Binding-site contacts:
Ligand atom O2' contacts residue ASP258 of chain 1.B at 2.3 Å (salt-bridge).
Ligand atom O4' contacts residue GLY222 of chain 1.B at 3.8 Å.
Ligand atom O1P contacts residue TYR305 of chain 1.B at 2.5 Å (h-bond).
Ligand atom O5' contacts residue GLY259 of chain 1.B at 3.6 Å.
Ligand atom C2' contacts residue ARG216 of chain 1.B at 3.5 Å.
Ligand atom O3' contacts residue ASP258 of chain 1.B at 2.5 Å (salt-bridge).
Ligand atom O1P contacts residue SER223 of chain 1.B at 2.6 Å (h-bond).
Ligand atom C5 contacts residue MET308 of chain 1.B at 3.7 Å (hydrophobic).
Ligand atom O6 contacts residue GLY309 of chain 1.B at 2.4 Å (h-bond).
Ligand atom C8 contacts residue MET79 of chain 1.B at 3.5 Å (hydrophobic).
Ligand atom N7 contacts residue GLY307 of chain 1.B at 3.2 Å.
Ligand atom C2 contacts residue CYS225 of chain 1.B at 3.2 Å (hydrophobic).
Ligand atom O2' contacts residue ASN197 of chain 1.B at 3.7 Å.
Ligand atom O3' contacts residue ARG216 of chain 1.B at 3.3 Å (salt-bridge).
Ligand atom O5' contacts residue GLY222 of chain 1.B at 3.3 Å.
Ligand atom O2P contacts residue SER223 of chain 1.B at 3.0 Å (h-bond).
Ligand atom C2 contacts residue THR227 of chain 1.B at 3.7 Å.
Ligand atom N1 contacts residue GLN339 of chain 1.B at 3.6 Å (h-bond).
Ligand atom C4' contacts residue ASP258 of chain 1.B at 3.4 Å.
Ligand atom N7 contacts residue ILE224 of chain 1.B at 3.4 Å.
Ligand atom N3 contacts residue CYS225 of chain 1.B at 3.5 Å (h-bond).
Ligand atom O6 contacts residue GLY307 of chain 1.B at 3.4 Å.
Ligand atom O3P contacts residue GLY281 of chain 1.B at 3.0 Å (h-bond).
Ligand atom P contacts residue TYR305 of chain 1.B at 3.7 Å.
Ligand atom O2' contacts residue ARG216 of chain 1.B at 3.4 Å (salt-bridge).
Ligand atom C6 contacts residue GLY309 of chain 1.B at 3.4 Å.
Ligand atom O6 contacts residue MET308 of chain 1.B at 3.1 Å (h-bond).
Ligand atom C5' contacts residue TYR305 of chain 1.B at 3.6 Å (hydrophobic).
Ligand atom N7 contacts residue MET308 of chain 1.B at 3.1 Å (h-bond).
Ligand atom C2' contacts residue ASP258 of chain 1.B at 3.4 Å.
Ligand atom O3P contacts residue GLY282 of chain 1.B at 3.4 Å (h-bond).
Ligand atom O1P contacts residue GLY282 of chain 1.B at 3.0 Å (h-bond).
Ligand atom O2P contacts residue GLY260 of chain 1.B at 2.9 Å (h-bond).
Ligand atom C3' contacts residue ASP258 of chain 1.B at 3.4 Å.
Ligand atom O3' contacts residue SER77 of chain 1.B at 2.7 Å (h-bond).
Ligand atom O2P contacts residue GLY222 of chain 1.B at 3.6 Å.
Ligand atom C8 contacts residue ILE224 of chain 1.B at 3.3 Å (hydrophobic).
Ligand atom P contacts residue SER223 of chain 1.B at 3.6 Å.
Ligand atom O3' contacts residue MET279 of chain 1.B at 3.6 Å (h-bond).
Ligand atom C3' contacts residue SER77 of chain 1.B at 3.4 Å.

Sequence of chain 1.B:
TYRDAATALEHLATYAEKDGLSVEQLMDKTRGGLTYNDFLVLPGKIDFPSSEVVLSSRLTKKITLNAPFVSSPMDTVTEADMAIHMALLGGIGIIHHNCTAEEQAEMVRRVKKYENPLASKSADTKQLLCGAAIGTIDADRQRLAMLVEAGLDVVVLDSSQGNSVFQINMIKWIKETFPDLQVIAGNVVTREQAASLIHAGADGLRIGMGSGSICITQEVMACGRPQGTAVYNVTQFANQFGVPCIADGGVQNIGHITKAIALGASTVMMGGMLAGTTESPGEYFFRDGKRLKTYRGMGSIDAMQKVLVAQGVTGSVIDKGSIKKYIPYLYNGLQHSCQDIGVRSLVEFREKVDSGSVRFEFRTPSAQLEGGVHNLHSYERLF

This small molecule binds to this protein.
Small molecule (SMILES): O=c1[nH]cnc2c1ncn2[C@@H]1O[C@H](COP(=O)(O)O)[C@@H](O)[C@H]1O